Binding-site contacts:
Ligand atom CAE contacts residue ASP168 of chain 1.A at 4.0 Å.
Ligand atom CAE contacts residue ILE84 of chain 1.A at 3.2 Å (hydrophobic).
Ligand atom CAC contacts residue ILE84 of chain 1.A at 3.5 Å (hydrophobic).
Ligand atom CAJ contacts residue LEU167 of chain 1.A at 3.6 Å (hydrophobic).
Ligand atom CAK contacts residue THR106 of chain 1.A at 3.5 Å.
Ligand atom CAD contacts residue THR106 of chain 1.A at 3.6 Å.
Ligand atom CAD contacts residue VAL105 of chain 1.A at 4.1 Å (hydrophobic).
Ligand atom CAD contacts residue ALA51 of chain 1.A at 3.5 Å (hydrophobic).
Ligand atom CAI contacts residue MET109 of chain 1.A at 4.3 Å (hydrophobic).
Ligand atom CAD contacts residue LYS53 of chain 1.A at 3.7 Å.
Ligand atom CAB contacts residue LEU104 of chain 1.A at 3.6 Å (hydrophobic).
Ligand atom CAK contacts residue HIS107 of chain 1.A at 4.2 Å.
Ligand atom CAF contacts residue ALA51 of chain 1.A at 3.9 Å (hydrophobic).
Ligand atom CAB contacts residue LYS53 of chain 1.A at 4.3 Å.
Ligand atom CAL contacts residue VAL38 of chain 1.A at 4.3 Å (hydrophobic).
Ligand atom CAD contacts residue LEU104 of chain 1.A at 3.5 Å (hydrophobic).
Ligand atom CAB contacts residue VAL105 of chain 1.A at 4.1 Å (hydrophobic).
Ligand atom NAN contacts residue LEU167 of chain 1.A at 4.3 Å.
Ligand atom CAM contacts residue THR106 of chain 1.A at 3.9 Å.
Ligand atom CAI contacts residue HIS107 of chain 1.A at 3.6 Å.
Ligand atom CAF contacts residue THR106 of chain 1.A at 3.7 Å.
Ligand atom CAG contacts residue LEU108 of chain 1.A at 4.3 Å (hydrophobic).
Ligand atom OAA contacts residue PHE169 of chain 1.A at 3.5 Å (h-bond).
Ligand atom CAM contacts residue ILE84 of chain 1.A at 4.0 Å (hydrophobic).
Ligand atom CAC contacts residue LEU104 of chain 1.A at 4.4 Å (hydrophobic).
Ligand atom CAL contacts residue PHE169 of chain 1.A at 4.4 Å (hydrophobic).
Ligand atom CAF contacts residue LYS53 of chain 1.A at 3.7 Å.
Ligand atom CAK contacts residue ILE84 of chain 1.A at 4.5 Å (hydrophobic).
Ligand atom CAC contacts residue LEU75 of chain 1.A at 3.9 Å (hydrophobic).
Ligand atom CAM contacts residue LYS53 of chain 1.A at 4.3 Å.
Ligand atom CAC contacts residue THR106 of chain 1.A at 3.9 Å.
Ligand atom OAA contacts residue VAL38 of chain 1.A at 4.0 Å.
Ligand atom CAG contacts residue MET109 of chain 1.A at 4.3 Å (hydrophobic).
Ligand atom CAI contacts residue LEU167 of chain 1.A at 4.4 Å (hydrophobic).
Ligand atom CAK contacts residue ALA51 of chain 1.A at 3.7 Å (hydrophobic).
Ligand atom CAE contacts residue THR106 of chain 1.A at 4.0 Å.
Ligand atom CAI contacts residue ALA51 of chain 1.A at 4.2 Å (hydrophobic).
Ligand atom CAB contacts residue THR106 of chain 1.A at 3.7 Å.
Ligand atom CAI contacts residue THR106 of chain 1.A at 4.3 Å.
Ligand atom CAH contacts residue LEU167 of chain 1.A at 3.7 Å (hydrophobic).

Sequence of chain 1.A:
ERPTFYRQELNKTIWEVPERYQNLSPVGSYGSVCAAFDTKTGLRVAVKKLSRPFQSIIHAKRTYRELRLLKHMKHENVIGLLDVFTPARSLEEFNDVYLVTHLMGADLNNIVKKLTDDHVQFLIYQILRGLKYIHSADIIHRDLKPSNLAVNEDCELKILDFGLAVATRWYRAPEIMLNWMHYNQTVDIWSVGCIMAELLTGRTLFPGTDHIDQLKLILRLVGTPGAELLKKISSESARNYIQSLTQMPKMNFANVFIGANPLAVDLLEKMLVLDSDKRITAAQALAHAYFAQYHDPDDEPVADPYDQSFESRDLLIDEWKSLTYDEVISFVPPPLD

The small molecule below binds the protein below.
Small molecule (SMILES): O=C(c1ccccc1)N1CCCCC1